A small-molecule ligand and the protein it binds are described below.
Small molecule (SMILES): CC(=O)C(=O)O

Binding-site contacts:
Ligand atom O3 contacts residue GLU153 of chain 2.C at 3.5 Å (salt-bridge).
Ligand atom CA contacts residue MG1 of chain 2.J at 3.0 Å.
Ligand atom CB contacts residue TRP23 of chain 2.C at 4.5 Å (hydrophobic).
Ligand atom OXT contacts residue MG1 of chain 2.J at 2.3 Å.
Ligand atom O contacts residue ALA178 of chain 2.C at 3.2 Å (h-bond).
Ligand atom CA contacts residue PHE174 of chain 2.C at 4.1 Å (hydrophobic).
Ligand atom CB contacts residue GLY176 of chain 2.C at 3.9 Å.
Ligand atom OXT contacts residue ASP179 of chain 2.C at 2.9 Å.
Ligand atom OXT contacts residue GLU153 of chain 2.C at 3.1 Å (salt-bridge).
Ligand atom C contacts residue PRO177 of chain 2.C at 4.2 Å (hydrophobic).
Ligand atom O3 contacts residue MG1 of chain 2.J at 2.3 Å.
Ligand atom O3 contacts residue GLY176 of chain 2.C at 4.3 Å.
Ligand atom CA contacts residue GLN151 of chain 2.C at 4.1 Å.
Ligand atom O3 contacts residue GLN151 of chain 2.C at 3.1 Å (h-bond).
Ligand atom CB contacts residue LEU216 of chain 2.C at 3.4 Å (hydrophobic).
Ligand atom OXT contacts residue GLY176 of chain 2.C at 3.8 Å.
Ligand atom C contacts residue GLY176 of chain 2.C at 3.3 Å.
Ligand atom O3 contacts residue ASP179 of chain 2.C at 4.4 Å.
Ligand atom O contacts residue PRO177 of chain 2.C at 3.4 Å (h-bond).
Ligand atom CA contacts residue GLU153 of chain 2.C at 4.0 Å.
Ligand atom CB contacts residue MG1 of chain 2.J at 4.5 Å.
Ligand atom O3 contacts residue ARG74 of chain 2.C at 3.4 Å (salt-bridge).
Ligand atom O contacts residue GLY176 of chain 2.C at 3.2 Å.
Ligand atom C contacts residue ALA178 of chain 2.C at 4.4 Å (hydrophobic).
Ligand atom O contacts residue MG1 of chain 2.J at 4.4 Å.
Ligand atom C contacts residue ASP179 of chain 2.C at 4.0 Å.
Ligand atom O contacts residue ASP179 of chain 2.C at 3.6 Å.
Ligand atom CA contacts residue GLY176 of chain 2.C at 3.6 Å.
Ligand atom CB contacts residue PHE174 of chain 2.C at 3.8 Å (hydrophobic).
Ligand atom C contacts residue GLU153 of chain 2.C at 3.9 Å.
Ligand atom C contacts residue MG1 of chain 2.J at 3.1 Å.
Ligand atom O3 contacts residue PHE174 of chain 2.C at 4.1 Å.

Sequence of chain 2.C:
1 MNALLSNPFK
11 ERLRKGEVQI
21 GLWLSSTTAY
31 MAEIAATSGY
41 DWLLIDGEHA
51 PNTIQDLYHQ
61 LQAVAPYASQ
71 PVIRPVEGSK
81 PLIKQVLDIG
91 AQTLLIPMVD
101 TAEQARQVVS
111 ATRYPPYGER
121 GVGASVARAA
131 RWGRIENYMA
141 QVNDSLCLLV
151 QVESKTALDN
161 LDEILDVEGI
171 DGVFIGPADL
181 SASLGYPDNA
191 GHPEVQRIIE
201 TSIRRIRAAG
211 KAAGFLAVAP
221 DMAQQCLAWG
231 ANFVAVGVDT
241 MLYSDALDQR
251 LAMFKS